Sequence of chain 1.B:
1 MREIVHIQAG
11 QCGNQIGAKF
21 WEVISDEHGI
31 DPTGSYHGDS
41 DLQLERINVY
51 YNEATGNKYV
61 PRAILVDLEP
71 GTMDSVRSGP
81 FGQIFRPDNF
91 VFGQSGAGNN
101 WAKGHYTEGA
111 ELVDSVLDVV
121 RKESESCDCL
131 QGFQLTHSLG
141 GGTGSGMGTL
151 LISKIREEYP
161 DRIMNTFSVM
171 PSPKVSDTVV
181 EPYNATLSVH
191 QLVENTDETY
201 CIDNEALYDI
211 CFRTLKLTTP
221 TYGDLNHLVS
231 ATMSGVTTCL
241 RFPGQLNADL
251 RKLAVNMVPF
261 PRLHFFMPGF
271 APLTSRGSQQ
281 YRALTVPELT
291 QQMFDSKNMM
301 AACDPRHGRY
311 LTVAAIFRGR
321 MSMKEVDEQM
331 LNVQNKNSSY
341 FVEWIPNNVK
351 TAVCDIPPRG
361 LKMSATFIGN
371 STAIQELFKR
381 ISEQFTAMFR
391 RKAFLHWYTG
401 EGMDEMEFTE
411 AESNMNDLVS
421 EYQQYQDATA

Binding-site contacts:
Ligand atom N3 contacts residue VAL175 of chain 1.B at 4.2 Å.
Ligand atom O4 contacts residue TYR222 of chain 1.B at 3.6 Å.
Ligand atom C18 contacts residue TYR208 of chain 1.B at 3.4 Å (hydrophobic).
Ligand atom C17 contacts residue LYS174 of chain 1.B at 3.5 Å.
Ligand atom C25 contacts residue THR221 of chain 1.B at 4.1 Å.
Ligand atom C27 contacts residue LYS174 of chain 1.B at 3.4 Å.
Ligand atom O4 contacts residue THR221 of chain 1.B at 3.8 Å.
Ligand atom O2 contacts residue THR221 of chain 1.B at 3.7 Å.
Ligand atom C18 contacts residue LYS174 of chain 1.B at 3.9 Å.
Ligand atom C16 contacts residue TYR222 of chain 1.B at 3.9 Å (hydrophobic).
Ligand atom C8 contacts residue THR221 of chain 1.B at 4.1 Å.
Ligand atom C1 contacts residue TYR222 of chain 1.B at 4.0 Å (hydrophobic).
Ligand atom C39 contacts residue GLN11 of chain 1.B at 3.6 Å.
Ligand atom C17 contacts residue VAL175 of chain 1.B at 3.4 Å (hydrophobic).
Ligand atom C23 contacts residue VAL175 of chain 1.B at 3.4 Å (hydrophobic).
Ligand atom N1 contacts residue TYR222 of chain 1.B at 3.8 Å.
Ligand atom C16 contacts residue VAL175 of chain 1.B at 3.6 Å (hydrophobic).
Ligand atom C28 contacts residue LYS174 of chain 1.B at 3.0 Å.
Ligand atom C19 contacts residue PRO220 of chain 1.B at 3.3 Å (hydrophobic).
Ligand atom C5 contacts residue TYR222 of chain 1.B at 3.5 Å (hydrophobic).
Ligand atom C30 contacts residue GLY223 of chain 1.B at 3.5 Å.
Ligand atom O4 contacts residue PRO220 of chain 1.B at 4.0 Å.
Ligand atom C31 contacts residue GLY223 of chain 1.B at 3.9 Å.
Ligand atom N6 contacts residue GLN15 of chain 1.B at 3.6 Å (h-bond).
Ligand atom C30 contacts residue TYR222 of chain 1.B at 3.7 Å (hydrophobic).
Ligand atom C34 contacts residue GLY223 of chain 1.B at 4.1 Å.
Ligand atom C40 contacts residue LYS174 of chain 1.B at 3.0 Å.
Ligand atom C33 contacts residue GLY223 of chain 1.B at 3.4 Å.
Ligand atom C9 contacts residue THR221 of chain 1.B at 4.1 Å.
Ligand atom C4 contacts residue TYR222 of chain 1.B at 4.1 Å (hydrophobic).
Ligand atom C19 contacts residue TYR222 of chain 1.B at 3.5 Å (hydrophobic).
Ligand atom C23 contacts residue TYR222 of chain 1.B at 4.0 Å (hydrophobic).
Ligand atom C10 contacts residue TYR222 of chain 1.B at 3.5 Å (hydrophobic).
Ligand atom C7 contacts residue THR221 of chain 1.B at 4.2 Å.
Ligand atom C39 contacts residue GLN15 of chain 1.B at 3.2 Å.
Ligand atom C38 contacts residue TYR222 of chain 1.B at 4.2 Å (hydrophobic).
Ligand atom C38 contacts residue GLN15 of chain 1.B at 3.8 Å.
Ligand atom C6 contacts residue THR221 of chain 1.B at 3.6 Å.
Ligand atom S1 contacts residue TYR222 of chain 1.B at 3.4 Å.
Ligand atom C38 contacts residue GLN11 of chain 1.B at 3.2 Å.

The small molecule below binds the protein below.
Small molecule (SMILES): CC[C@H](C)[C@@H]([C@@H](CC(=O)N1CCC[C@H]1[C@H](OC)[C@@H](C)C(=O)N[C@@H](Cc1ccccc1)c1nccs1)OC)N(C)C(=O)[C@@H](NC(=O)[C@H](C(C)C)N(C)C)C(C)C